This small molecule binds to this protein.
Small molecule (SMILES): CC(=O)N[C@@H]1[C@@H](O)[C@H](O)[C@@H](CO)O[C@H]1O

Binding-site contacts:
Ligand atom C6 contacts residue SER284 of chain 2.K at 3.4 Å.
Ligand atom C6 contacts residue ASN318 of chain 2.K at 3.2 Å.
Ligand atom O6 contacts residue ASN318 of chain 2.K at 3.0 Å (h-bond).
Ligand atom O4 contacts residue ASN318 of chain 2.K at 4.5 Å.
Ligand atom O6 contacts residue SER284 of chain 2.K at 2.9 Å (h-bond).

Sequence of chain 2.K:
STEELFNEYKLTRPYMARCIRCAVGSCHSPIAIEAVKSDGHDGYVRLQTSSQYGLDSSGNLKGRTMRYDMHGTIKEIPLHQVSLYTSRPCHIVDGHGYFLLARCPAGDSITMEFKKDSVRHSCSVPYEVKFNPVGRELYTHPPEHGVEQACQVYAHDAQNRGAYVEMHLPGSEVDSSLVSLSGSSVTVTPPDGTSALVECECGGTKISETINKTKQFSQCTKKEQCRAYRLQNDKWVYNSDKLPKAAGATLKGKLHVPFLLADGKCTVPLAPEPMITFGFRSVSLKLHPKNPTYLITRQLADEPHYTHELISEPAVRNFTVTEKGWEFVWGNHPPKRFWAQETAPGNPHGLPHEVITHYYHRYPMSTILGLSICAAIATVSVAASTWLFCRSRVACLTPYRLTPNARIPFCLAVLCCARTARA